Binding-site contacts:
Ligand atom C3 contacts residue ASN415 of chain 1.B at 3.8 Å.
Ligand atom O5 contacts residue ASN415 of chain 1.B at 2.4 Å (h-bond).
Ligand atom C8 contacts residue ASN415 of chain 1.B at 4.3 Å.
Ligand atom N2 contacts residue ASN415 of chain 1.B at 2.9 Å (h-bond).
Ligand atom C7 contacts residue ASN415 of chain 1.B at 3.2 Å.
Ligand atom C8 contacts residue PHE268 of chain 1.B at 3.7 Å (hydrophobic).
Ligand atom O7 contacts residue ASN415 of chain 1.B at 3.2 Å (h-bond).
Ligand atom C5 contacts residue ASN415 of chain 1.B at 3.7 Å.
Ligand atom C8 contacts residue TRP577 of chain 1.B at 3.8 Å (hydrophobic).
Ligand atom C8 contacts residue GLU416 of chain 1.B at 4.1 Å.
Ligand atom C4 contacts residue ASN415 of chain 1.B at 4.2 Å.
Ligand atom C1 contacts residue ASN415 of chain 1.B at 1.4 Å.
Ligand atom C2 contacts residue ASN415 of chain 1.B at 2.4 Å.
Ligand atom C8 contacts residue ILE419 of chain 1.B at 4.3 Å (hydrophobic).

Sequence of chain 1.B:
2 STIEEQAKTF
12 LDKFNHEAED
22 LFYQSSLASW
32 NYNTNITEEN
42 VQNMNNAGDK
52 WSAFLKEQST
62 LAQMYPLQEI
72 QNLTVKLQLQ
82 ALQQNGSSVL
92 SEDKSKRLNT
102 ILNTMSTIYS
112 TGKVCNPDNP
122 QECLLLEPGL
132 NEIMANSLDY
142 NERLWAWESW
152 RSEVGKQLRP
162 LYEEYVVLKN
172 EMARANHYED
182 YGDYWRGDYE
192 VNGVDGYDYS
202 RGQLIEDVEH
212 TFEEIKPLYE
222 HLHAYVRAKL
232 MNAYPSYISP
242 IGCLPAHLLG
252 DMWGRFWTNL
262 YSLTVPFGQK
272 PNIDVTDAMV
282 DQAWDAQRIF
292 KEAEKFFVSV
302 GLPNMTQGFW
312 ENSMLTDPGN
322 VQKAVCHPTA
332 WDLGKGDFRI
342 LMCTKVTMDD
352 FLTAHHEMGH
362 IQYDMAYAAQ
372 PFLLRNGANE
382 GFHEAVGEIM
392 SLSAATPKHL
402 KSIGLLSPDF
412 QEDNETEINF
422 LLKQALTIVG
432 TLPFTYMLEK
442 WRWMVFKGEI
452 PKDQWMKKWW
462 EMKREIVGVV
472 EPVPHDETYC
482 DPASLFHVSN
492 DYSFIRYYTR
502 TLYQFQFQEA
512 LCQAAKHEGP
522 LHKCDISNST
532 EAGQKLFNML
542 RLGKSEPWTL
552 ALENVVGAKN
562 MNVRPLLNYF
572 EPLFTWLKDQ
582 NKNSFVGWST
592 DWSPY

A protein and the small-molecule ligand that binds it are described below.
Small molecule (SMILES): CC(=O)N[C@@H]1[C@@H](O)[C@H](O)[C@@H](CO)O[C@H]1O